Binding-site contacts:
Ligand atom P1 contacts residue CA1 of chain 1.K at 3.7 Å.
Ligand atom O9 contacts residue CA1 of chain 1.K at 2.3 Å.
Ligand atom O7 contacts residue TYR319 of chain 1.A at 3.4 Å (h-bond).
Ligand atom O11 contacts residue ASP493 of chain 1.A at 3.2 Å (salt-bridge).
Ligand atom P2 contacts residue CA1 of chain 1.K at 3.4 Å.
Ligand atom P2 contacts residue GLN321 of chain 1.A at 3.7 Å.
Ligand atom C5' contacts residue ASP493 of chain 1.A at 3.3 Å.
Ligand atom P1 contacts residue LYS371 of chain 1.A at 3.7 Å.
Ligand atom O3 contacts residue LYS371 of chain 1.A at 3.1 Å (salt-bridge).
Ligand atom C contacts residue THR372 of chain 1.A at 3.7 Å.
Ligand atom O9 contacts residue ILE322 of chain 1.A at 3.2 Å (h-bond).
Ligand atom C4 contacts residue PHE375 of chain 1.A at 3.3 Å (hydrophobic).
Ligand atom O8 contacts residue GLN321 of chain 1.A at 3.0 Å.
Ligand atom O10 contacts residue LYS371 of chain 1.A at 2.6 Å (salt-bridge).
Ligand atom O7 contacts residue CA1 of chain 1.K at 2.3 Å.
Ligand atom O8 contacts residue PHE375 of chain 1.A at 3.5 Å.
Ligand atom C5 contacts residue PHE375 of chain 1.A at 3.4 Å (hydrophobic).
Ligand atom C2' contacts residue GLU323 of chain 1.A at 3.2 Å.
Ligand atom O5 contacts residue ARG367 of chain 1.A at 2.8 Å (salt-bridge).
Ligand atom C1' contacts residue ARG281 of chain 1.A at 3.6 Å.
Ligand atom P3 contacts residue ARG367 of chain 1.A at 3.7 Å.
Ligand atom O9 contacts residue TYR319 of chain 1.A at 3.2 Å (h-bond).
Ligand atom O7 contacts residue ASP318 of chain 1.A at 3.4 Å (salt-bridge).
Ligand atom O4' contacts residue ARG281 of chain 1.A at 3.1 Å (salt-bridge).
Ligand atom O8 contacts residue HIS347 of chain 1.A at 3.0 Å (h-bond).
Ligand atom O11 contacts residue CA1 of chain 1.K at 2.4 Å.
Ligand atom O1 contacts residue PHE375 of chain 1.A at 3.3 Å.
Ligand atom O6 contacts residue SER320 of chain 1.A at 3.6 Å.
Ligand atom O11 contacts residue MG1 of chain 1.D at 3.5 Å.
Ligand atom O5 contacts residue LYS371 of chain 1.A at 3.0 Å (salt-bridge).
Ligand atom C3' contacts residue PHE375 of chain 1.A at 3.7 Å (hydrophobic).
Ligand atom C05 contacts residue ARG368 of chain 1.A at 3.4 Å.
Ligand atom N2 contacts residue PHE375 of chain 1.A at 3.5 Å.
Ligand atom O6 contacts residue ARG367 of chain 1.A at 2.8 Å (salt-bridge).
Ligand atom P3 contacts residue LYS371 of chain 1.A at 3.6 Å.
Ligand atom C6 contacts residue PHE375 of chain 1.A at 3.5 Å (hydrophobic).
Ligand atom O9 contacts residue ASP493 of chain 1.A at 3.5 Å (salt-bridge).
Ligand atom O9 contacts residue GLN321 of chain 1.A at 3.1 Å (h-bond).
Ligand atom P3 contacts residue CA1 of chain 1.K at 3.5 Å.
Ligand atom O6 contacts residue GLN321 of chain 1.A at 2.9 Å (h-bond).

Sequence of chain 1.A:
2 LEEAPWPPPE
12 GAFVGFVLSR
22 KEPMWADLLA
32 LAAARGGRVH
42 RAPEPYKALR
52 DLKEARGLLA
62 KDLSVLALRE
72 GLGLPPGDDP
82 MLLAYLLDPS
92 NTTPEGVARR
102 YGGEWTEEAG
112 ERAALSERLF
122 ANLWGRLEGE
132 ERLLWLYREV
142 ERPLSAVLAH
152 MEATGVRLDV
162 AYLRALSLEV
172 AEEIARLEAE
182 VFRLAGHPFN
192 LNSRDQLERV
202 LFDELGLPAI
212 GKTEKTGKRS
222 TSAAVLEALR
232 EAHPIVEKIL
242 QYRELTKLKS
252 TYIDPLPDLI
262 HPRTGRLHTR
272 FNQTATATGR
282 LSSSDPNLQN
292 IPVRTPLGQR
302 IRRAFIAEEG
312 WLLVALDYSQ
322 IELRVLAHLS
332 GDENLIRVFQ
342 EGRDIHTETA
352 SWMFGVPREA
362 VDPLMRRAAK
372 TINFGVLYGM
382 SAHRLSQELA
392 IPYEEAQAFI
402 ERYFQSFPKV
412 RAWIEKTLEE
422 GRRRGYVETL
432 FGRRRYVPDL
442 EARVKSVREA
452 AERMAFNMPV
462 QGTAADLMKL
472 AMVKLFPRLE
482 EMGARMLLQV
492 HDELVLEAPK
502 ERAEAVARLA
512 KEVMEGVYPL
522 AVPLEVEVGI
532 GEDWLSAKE

This small molecule binds to this protein.
Small molecule (SMILES): C#Cc1ccc(C#Cc2cn([C@H]3CC[C@@H](COP(=O)(O)OP(=O)(O)OP(=O)(O)O)O3)c(=O)nc2N)cc1